Binding-site contacts:
Ligand atom N2 contacts residue TYR273 of chain 1.A at 3.8 Å.
Ligand atom C15 contacts residue ASN269 of chain 1.A at 4.0 Å.
Ligand atom C5 contacts residue PHE247 of chain 1.A at 3.6 Å (hydrophobic).
Ligand atom C6 contacts residue PHE247 of chain 1.A at 3.9 Å (hydrophobic).
Ligand atom C14 contacts residue ASN269 of chain 1.A at 3.6 Å.
Ligand atom C7 contacts residue VAL92 of chain 1.A at 3.8 Å (hydrophobic).
Ligand atom O1 contacts residue PHE246 of chain 1.A at 3.5 Å.
Ligand atom O2 contacts residue TRP243 of chain 1.A at 3.6 Å.
Ligand atom C12 contacts residue ASP91 of chain 1.A at 3.8 Å.
Ligand atom C4 contacts residue PHE247 of chain 1.A at 3.9 Å (hydrophobic).
Ligand atom N3 contacts residue ALA178 of chain 1.A at 3.7 Å.
Ligand atom C1 contacts residue SER181 of chain 1.A at 3.5 Å.
Ligand atom C5 contacts residue VAL95 of chain 1.A at 3.9 Å (hydrophobic).
Ligand atom O2 contacts residue ASP91 of chain 1.A at 2.6 Å (salt-bridge).
Ligand atom N3 contacts residue ASN250 of chain 1.A at 3.4 Å (h-bond).
Ligand atom C10 contacts residue ASN269 of chain 1.A at 3.8 Å.
Ligand atom N3 contacts residue TYR177 of chain 1.A at 4.0 Å.
Ligand atom N1 contacts residue SER181 of chain 1.A at 2.7 Å (h-bond).
Ligand atom C16 contacts residue SER181 of chain 1.A at 3.7 Å.
Ligand atom C6 contacts residue VAL92 of chain 1.A at 3.7 Å (hydrophobic).
Ligand atom O2 contacts residue ASN269 of chain 1.A at 3.1 Å (h-bond).
Ligand atom N2 contacts residue ASP91 of chain 1.A at 3.0 Å (salt-bridge).
Ligand atom C9 contacts residue ASP91 of chain 1.A at 3.2 Å.
Ligand atom N2 contacts residue ASN269 of chain 1.A at 2.9 Å (h-bond).
Ligand atom C3 contacts residue PHE247 of chain 1.A at 4.0 Å (hydrophobic).
Ligand atom C7 contacts residue SER181 of chain 1.A at 3.9 Å.
Ligand atom C7 contacts residue SER185 of chain 1.A at 3.6 Å.
Ligand atom C11 contacts residue ASP91 of chain 1.A at 3.3 Å.
Ligand atom C14 contacts residue TRP87 of chain 1.A at 3.7 Å (hydrophobic).
Ligand atom C10 contacts residue ASP91 of chain 1.A at 3.3 Å.
Ligand atom O2 contacts residue TYR273 of chain 1.A at 3.9 Å.
Ligand atom C10 contacts residue PHE246 of chain 1.A at 3.6 Å (hydrophobic).
Ligand atom C16 contacts residue ASN250 of chain 1.A at 3.5 Å.
Ligand atom C11 contacts residue ASN269 of chain 1.A at 3.9 Å.
Ligand atom C12 contacts residue ASN269 of chain 1.A at 3.6 Å.
Ligand atom C13 contacts residue ASP91 of chain 1.A at 3.7 Å.
Ligand atom N3 contacts residue THR173 of chain 1.A at 3.9 Å.
Ligand atom C8 contacts residue SER181 of chain 1.A at 3.8 Å.
Ligand atom C15 contacts residue PHE171 of chain 1.A at 3.7 Å (hydrophobic).
Ligand atom C6 contacts residue SER185 of chain 1.A at 3.7 Å.

A small-molecule ligand and the protein it binds are described below.
Small molecule (SMILES): CC(C)(C)NC[C@H](O)COc1cccc2c1CC(C#N)=N2

Sequence of chain 1.A:
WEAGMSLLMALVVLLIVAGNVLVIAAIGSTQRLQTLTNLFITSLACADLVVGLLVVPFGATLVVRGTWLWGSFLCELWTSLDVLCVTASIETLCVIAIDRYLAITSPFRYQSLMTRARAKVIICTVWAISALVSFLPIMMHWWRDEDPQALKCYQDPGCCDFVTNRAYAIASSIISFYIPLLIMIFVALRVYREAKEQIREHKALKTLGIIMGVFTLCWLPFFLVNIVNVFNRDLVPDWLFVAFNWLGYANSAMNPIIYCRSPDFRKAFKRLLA